Sequence of chain 2.A:
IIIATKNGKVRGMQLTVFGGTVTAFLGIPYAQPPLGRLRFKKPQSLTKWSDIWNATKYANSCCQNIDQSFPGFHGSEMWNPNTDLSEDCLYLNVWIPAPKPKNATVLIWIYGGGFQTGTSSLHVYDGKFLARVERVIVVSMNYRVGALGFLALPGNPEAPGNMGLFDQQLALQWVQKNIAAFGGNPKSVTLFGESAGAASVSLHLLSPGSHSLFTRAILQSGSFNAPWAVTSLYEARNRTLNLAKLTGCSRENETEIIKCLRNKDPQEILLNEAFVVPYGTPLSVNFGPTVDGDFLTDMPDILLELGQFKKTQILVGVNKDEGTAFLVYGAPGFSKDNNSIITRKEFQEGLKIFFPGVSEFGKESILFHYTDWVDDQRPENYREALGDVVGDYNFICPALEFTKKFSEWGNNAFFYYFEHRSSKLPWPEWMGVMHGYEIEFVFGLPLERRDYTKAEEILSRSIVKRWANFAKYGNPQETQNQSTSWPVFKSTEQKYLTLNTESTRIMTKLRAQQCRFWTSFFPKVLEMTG

Binding-site contacts:
Ligand atom C1 contacts residue SER338 of chain 2.A at 3.9 Å.
Ligand atom C7 contacts residue GLY336 of chain 2.A at 4.4 Å.
Ligand atom O7 contacts residue PRO335 of chain 2.A at 3.8 Å.
Ligand atom O7 contacts residue GLY336 of chain 2.A at 3.4 Å (h-bond).
Ligand atom C7 contacts residue ASN342 of chain 2.A at 3.9 Å.
Ligand atom C5 contacts residue ASN341 of chain 2.A at 3.6 Å.
Ligand atom C7 contacts residue ASN341 of chain 2.A at 3.3 Å.
Ligand atom C8 contacts residue ASN341 of chain 2.A at 3.6 Å.
Ligand atom C6 contacts residue SER338 of chain 2.A at 3.6 Å.
Ligand atom O7 contacts residue ASN342 of chain 2.A at 2.7 Å (h-bond).
Ligand atom C6 contacts residue PHE337 of chain 2.A at 4.5 Å (hydrophobic).
Ligand atom C5 contacts residue SER338 of chain 2.A at 3.7 Å.
Ligand atom O6 contacts residue GLU349 of chain 2.A at 4.3 Å.
Ligand atom O7 contacts residue SER343 of chain 2.A at 4.0 Å.
Ligand atom C5 contacts residue GLY336 of chain 2.A at 4.3 Å.
Ligand atom O4 contacts residue GLY336 of chain 2.A at 4.1 Å.
Ligand atom C2 contacts residue ASN341 of chain 2.A at 2.3 Å.
Ligand atom C3 contacts residue GLY336 of chain 2.A at 4.2 Å.
Ligand atom C4 contacts residue ASN341 of chain 2.A at 4.1 Å.
Ligand atom N2 contacts residue ASN341 of chain 2.A at 2.9 Å (h-bond).
Ligand atom C1 contacts residue ASN341 of chain 2.A at 1.4 Å.
Ligand atom O5 contacts residue SER338 of chain 2.A at 3.4 Å.
Ligand atom O6 contacts residue SER338 of chain 2.A at 4.0 Å.
Ligand atom O7 contacts residue ILE344 of chain 2.A at 4.0 Å.
Ligand atom C3 contacts residue ASN341 of chain 2.A at 3.7 Å.
Ligand atom O7 contacts residue ASN341 of chain 2.A at 3.8 Å.
Ligand atom O5 contacts residue ASN341 of chain 2.A at 2.3 Å (h-bond).

A small-molecule ligand and the protein it binds are described below.
Small molecule (SMILES): CC(=O)N[C@H]1[C@H](O[C@H]2[C@H](O)[C@@H](NC(C)=O)CO[C@@H]2CO)O[C@H](CO)[C@@H](O)[C@@H]1O